Sequence of chain 1.A:
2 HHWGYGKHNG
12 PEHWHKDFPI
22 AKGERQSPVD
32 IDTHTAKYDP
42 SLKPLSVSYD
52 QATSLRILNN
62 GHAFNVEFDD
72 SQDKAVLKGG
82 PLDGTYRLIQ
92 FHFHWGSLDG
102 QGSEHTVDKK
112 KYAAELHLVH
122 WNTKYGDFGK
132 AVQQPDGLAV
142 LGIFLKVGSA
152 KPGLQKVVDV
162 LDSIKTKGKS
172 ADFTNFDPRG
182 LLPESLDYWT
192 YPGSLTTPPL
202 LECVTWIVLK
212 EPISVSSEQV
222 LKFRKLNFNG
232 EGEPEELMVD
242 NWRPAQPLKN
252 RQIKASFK

A protein and the small-molecule ligand that binds it are described below.
Small molecule (SMILES): NS(=O)(=O)c1ccc(C(=O)NCc2ccc(C(=O)c3ccccc3)cc2)cc1

Binding-site contacts:
Ligand atom C6 contacts residue HIS93 of chain 1.A at 3.9 Å.
Ligand atom O1 contacts residue ZN1 of chain 1.B at 3.0 Å.
Ligand atom O1 contacts residue VAL141 of chain 1.A at 3.8 Å.
Ligand atom C1 contacts residue LEU196 of chain 1.A at 3.9 Å (hydrophobic).
Ligand atom C13 contacts residue PRO200 of chain 1.A at 4.0 Å (hydrophobic).
Ligand atom O4 contacts residue VAL133 of chain 1.A at 3.6 Å.
Ligand atom C5 contacts residue GLN91 of chain 1.A at 3.8 Å.
Ligand atom C6 contacts residue VAL120 of chain 1.A at 3.8 Å (hydrophobic).
Ligand atom C16 contacts residue VAL133 of chain 1.A at 3.8 Å (hydrophobic).
Ligand atom C15 contacts residue VAL133 of chain 1.A at 3.6 Å (hydrophobic).
Ligand atom C5 contacts residue LEU196 of chain 1.A at 3.9 Å (hydrophobic).
Ligand atom O4 contacts residue GLY130 of chain 1.A at 4.0 Å.
Ligand atom C2 contacts residue LEU196 of chain 1.A at 3.9 Å (hydrophobic).
Ligand atom O2 contacts residue LEU196 of chain 1.A at 3.3 Å.
Ligand atom C6 contacts residue LEU196 of chain 1.A at 3.8 Å (hydrophobic).
Ligand atom S1 contacts residue HIS118 of chain 1.A at 3.9 Å.
Ligand atom O2 contacts residue TRP207 of chain 1.A at 3.5 Å.
Ligand atom N1 contacts residue THR197 of chain 1.A at 2.8 Å (h-bond).
Ligand atom N1 contacts residue HIS95 of chain 1.A at 3.3 Å (h-bond).
Ligand atom C19 contacts residue LEU202 of chain 1.A at 3.9 Å (hydrophobic).
Ligand atom N1 contacts residue HIS93 of chain 1.A at 3.3 Å (h-bond).
Ligand atom O1 contacts residue HIS93 of chain 1.A at 3.3 Å.
Ligand atom S1 contacts residue ZN1 of chain 1.B at 3.1 Å.
Ligand atom C14 contacts residue PRO200 of chain 1.A at 3.8 Å (hydrophobic).
Ligand atom O1 contacts residue TRP207 of chain 1.A at 3.9 Å.
Ligand atom C2 contacts residue THR198 of chain 1.A at 3.1 Å.
Ligand atom S1 contacts residue THR197 of chain 1.A at 3.9 Å.
Ligand atom N1 contacts residue HIS118 of chain 1.A at 3.3 Å (h-bond).
Ligand atom C3 contacts residue THR198 of chain 1.A at 3.2 Å.
Ligand atom C1 contacts residue HIS93 of chain 1.A at 4.0 Å.
Ligand atom N1 contacts residue ZN1 of chain 1.B at 2.0 Å.
Ligand atom C18 contacts residue LEU202 of chain 1.A at 4.0 Å (hydrophobic).
Ligand atom O1 contacts residue VAL120 of chain 1.A at 4.0 Å.
Ligand atom C4 contacts residue LEU196 of chain 1.A at 4.0 Å (hydrophobic).
Ligand atom O1 contacts residue HIS118 of chain 1.A at 3.3 Å (h-bond).
Ligand atom S1 contacts residue HIS93 of chain 1.A at 3.9 Å.
Ligand atom O2 contacts residue THR197 of chain 1.A at 2.9 Å (h-bond).
Ligand atom C21 contacts residue VAL133 of chain 1.A at 3.4 Å (hydrophobic).
Ligand atom O2 contacts residue SER195 of chain 1.A at 3.9 Å.
Ligand atom O3 contacts residue PHE129 of chain 1.A at 3.3 Å.